Sequence of chain 1.A:
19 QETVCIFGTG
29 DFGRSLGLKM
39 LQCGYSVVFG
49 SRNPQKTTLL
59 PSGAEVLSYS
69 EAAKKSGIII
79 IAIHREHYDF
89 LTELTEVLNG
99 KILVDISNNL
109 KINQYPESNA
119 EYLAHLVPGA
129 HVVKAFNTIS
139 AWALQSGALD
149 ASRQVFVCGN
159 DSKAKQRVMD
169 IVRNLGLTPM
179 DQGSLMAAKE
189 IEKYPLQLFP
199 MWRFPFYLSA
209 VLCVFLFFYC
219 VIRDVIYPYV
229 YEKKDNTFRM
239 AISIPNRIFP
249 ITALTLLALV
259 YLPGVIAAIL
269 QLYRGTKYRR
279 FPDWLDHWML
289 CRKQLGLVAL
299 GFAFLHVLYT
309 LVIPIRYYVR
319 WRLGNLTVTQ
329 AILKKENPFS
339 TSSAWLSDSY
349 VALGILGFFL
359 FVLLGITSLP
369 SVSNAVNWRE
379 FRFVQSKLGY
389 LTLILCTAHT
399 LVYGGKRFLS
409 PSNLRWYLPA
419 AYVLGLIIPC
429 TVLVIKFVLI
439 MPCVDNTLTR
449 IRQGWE

Sequence of chain 1.C:
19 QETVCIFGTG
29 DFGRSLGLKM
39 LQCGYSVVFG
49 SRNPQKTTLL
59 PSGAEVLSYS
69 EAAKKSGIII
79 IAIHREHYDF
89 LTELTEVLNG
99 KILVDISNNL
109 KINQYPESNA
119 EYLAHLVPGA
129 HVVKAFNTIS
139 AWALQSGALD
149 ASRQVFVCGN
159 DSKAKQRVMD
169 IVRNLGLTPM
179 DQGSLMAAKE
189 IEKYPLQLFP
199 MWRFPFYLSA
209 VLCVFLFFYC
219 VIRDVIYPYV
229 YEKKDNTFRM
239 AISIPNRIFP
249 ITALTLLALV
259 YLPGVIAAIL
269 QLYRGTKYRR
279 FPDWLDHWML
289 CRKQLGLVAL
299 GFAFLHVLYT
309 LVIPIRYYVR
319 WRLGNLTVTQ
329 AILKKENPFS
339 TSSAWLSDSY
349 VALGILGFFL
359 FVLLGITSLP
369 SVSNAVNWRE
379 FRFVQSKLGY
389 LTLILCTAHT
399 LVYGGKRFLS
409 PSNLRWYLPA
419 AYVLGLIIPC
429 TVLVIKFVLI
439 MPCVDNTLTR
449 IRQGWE

This protein binds this small molecule.
Small molecule (SMILES): CC(=O)N[C@@H]1[C@@H](O)[C@H](O)[C@@H](CO)O[C@H]1O

Binding-site contacts:
Ligand atom C8 contacts residue TRP319 of chain 1.C at 4.4 Å (hydrophobic).
Ligand atom C7 contacts residue GLU334 of chain 1.A at 4.2 Å.
Ligand atom C1 contacts residue ASN323 of chain 1.C at 1.4 Å.
Ligand atom C8 contacts residue GLU334 of chain 1.A at 3.7 Å.
Ligand atom C1 contacts residue TRP319 of chain 1.C at 4.4 Å (hydrophobic).
Ligand atom N2 contacts residue ASN323 of chain 1.C at 2.6 Å (h-bond).
Ligand atom C4 contacts residue ASN323 of chain 1.C at 4.2 Å.
Ligand atom O5 contacts residue TRP319 of chain 1.C at 4.0 Å.
Ligand atom O7 contacts residue GLU334 of chain 1.A at 3.9 Å.
Ligand atom O5 contacts residue ASN323 of chain 1.C at 2.3 Å (h-bond).
Ligand atom O7 contacts residue ASN323 of chain 1.C at 3.4 Å (h-bond).
Ligand atom C8 contacts residue ASN323 of chain 1.C at 4.0 Å.
Ligand atom C8 contacts residue ASN335 of chain 1.A at 3.8 Å.
Ligand atom C7 contacts residue ASN323 of chain 1.C at 3.1 Å.
Ligand atom C5 contacts residue ASN323 of chain 1.C at 3.6 Å.
Ligand atom C2 contacts residue ASN323 of chain 1.C at 2.5 Å.
Ligand atom C3 contacts residue ASN323 of chain 1.C at 3.8 Å.